Sequence of chain 1.C:
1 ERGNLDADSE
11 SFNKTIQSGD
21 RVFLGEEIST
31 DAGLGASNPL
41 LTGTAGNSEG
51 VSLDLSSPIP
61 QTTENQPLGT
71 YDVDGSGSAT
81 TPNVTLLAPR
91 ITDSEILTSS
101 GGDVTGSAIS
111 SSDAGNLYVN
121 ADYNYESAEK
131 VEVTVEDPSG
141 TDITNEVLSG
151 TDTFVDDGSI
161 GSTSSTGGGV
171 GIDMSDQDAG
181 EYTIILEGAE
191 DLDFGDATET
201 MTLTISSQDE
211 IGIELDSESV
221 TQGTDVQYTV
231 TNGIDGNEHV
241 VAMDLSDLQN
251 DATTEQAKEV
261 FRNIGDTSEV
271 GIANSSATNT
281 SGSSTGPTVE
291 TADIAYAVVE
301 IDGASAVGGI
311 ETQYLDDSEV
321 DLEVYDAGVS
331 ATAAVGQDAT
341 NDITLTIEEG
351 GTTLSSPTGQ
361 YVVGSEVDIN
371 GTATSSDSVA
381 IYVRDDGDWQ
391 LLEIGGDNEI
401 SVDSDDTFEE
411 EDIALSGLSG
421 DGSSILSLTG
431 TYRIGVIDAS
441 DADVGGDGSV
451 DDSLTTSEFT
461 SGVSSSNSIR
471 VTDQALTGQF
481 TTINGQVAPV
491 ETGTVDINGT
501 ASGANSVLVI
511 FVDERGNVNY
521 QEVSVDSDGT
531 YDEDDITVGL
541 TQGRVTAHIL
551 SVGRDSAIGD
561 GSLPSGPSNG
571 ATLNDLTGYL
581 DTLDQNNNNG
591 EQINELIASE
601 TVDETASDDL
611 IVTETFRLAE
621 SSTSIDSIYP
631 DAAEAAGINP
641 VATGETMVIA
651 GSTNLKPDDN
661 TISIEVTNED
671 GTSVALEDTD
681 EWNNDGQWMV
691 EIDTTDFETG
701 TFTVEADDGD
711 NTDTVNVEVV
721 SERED

Binding-site contacts:
Ligand atom C6 contacts residue GLY19 of chain 1.C at 4.2 Å.
Ligand atom O5 contacts residue THR81 of chain 1.C at 3.0 Å (h-bond).
Ligand atom O5 contacts residue ASN83 of chain 1.C at 2.2 Å (h-bond).
Ligand atom C1 contacts residue THR81 of chain 1.C at 3.8 Å.
Ligand atom O2 contacts residue ASN83 of chain 1.C at 2.8 Å (h-bond).
Ligand atom C1 contacts residue ASN83 of chain 1.C at 1.4 Å.
Ligand atom C6 contacts residue PRO82 of chain 1.C at 4.4 Å (hydrophobic).
Ligand atom C6 contacts residue ASN83 of chain 1.C at 4.3 Å.
Ligand atom O6 contacts residue PRO82 of chain 1.C at 3.5 Å.
Ligand atom C5 contacts residue ASN83 of chain 1.C at 3.6 Å.
Ligand atom C2 contacts residue ASN83 of chain 1.C at 2.3 Å.
Ligand atom C4 contacts residue ASN83 of chain 1.C at 4.1 Å.
Ligand atom C3 contacts residue ASN83 of chain 1.C at 3.7 Å.
Ligand atom O5 contacts residue PRO82 of chain 1.C at 4.3 Å.
Ligand atom O6 contacts residue ASN83 of chain 1.C at 3.3 Å (h-bond).
Ligand atom C5 contacts residue THR81 of chain 1.C at 4.1 Å.
Ligand atom C6 contacts residue THR81 of chain 1.C at 4.0 Å.
Ligand atom C5 contacts residue GLY19 of chain 1.C at 4.4 Å.
Ligand atom C6 contacts residue SER18 of chain 1.C at 4.2 Å.
Ligand atom O6 contacts residue GLY19 of chain 1.C at 3.1 Å (h-bond).
Ligand atom O6 contacts residue SER18 of chain 1.C at 3.1 Å.
Ligand atom O6 contacts residue THR81 of chain 1.C at 3.8 Å.

This small molecule binds to this protein.
Small molecule (SMILES): OC[C@H]1O[C@@H](O)[C@H](O)[C@@H](O)[C@@H]1O